Sequence of chain 1.A:
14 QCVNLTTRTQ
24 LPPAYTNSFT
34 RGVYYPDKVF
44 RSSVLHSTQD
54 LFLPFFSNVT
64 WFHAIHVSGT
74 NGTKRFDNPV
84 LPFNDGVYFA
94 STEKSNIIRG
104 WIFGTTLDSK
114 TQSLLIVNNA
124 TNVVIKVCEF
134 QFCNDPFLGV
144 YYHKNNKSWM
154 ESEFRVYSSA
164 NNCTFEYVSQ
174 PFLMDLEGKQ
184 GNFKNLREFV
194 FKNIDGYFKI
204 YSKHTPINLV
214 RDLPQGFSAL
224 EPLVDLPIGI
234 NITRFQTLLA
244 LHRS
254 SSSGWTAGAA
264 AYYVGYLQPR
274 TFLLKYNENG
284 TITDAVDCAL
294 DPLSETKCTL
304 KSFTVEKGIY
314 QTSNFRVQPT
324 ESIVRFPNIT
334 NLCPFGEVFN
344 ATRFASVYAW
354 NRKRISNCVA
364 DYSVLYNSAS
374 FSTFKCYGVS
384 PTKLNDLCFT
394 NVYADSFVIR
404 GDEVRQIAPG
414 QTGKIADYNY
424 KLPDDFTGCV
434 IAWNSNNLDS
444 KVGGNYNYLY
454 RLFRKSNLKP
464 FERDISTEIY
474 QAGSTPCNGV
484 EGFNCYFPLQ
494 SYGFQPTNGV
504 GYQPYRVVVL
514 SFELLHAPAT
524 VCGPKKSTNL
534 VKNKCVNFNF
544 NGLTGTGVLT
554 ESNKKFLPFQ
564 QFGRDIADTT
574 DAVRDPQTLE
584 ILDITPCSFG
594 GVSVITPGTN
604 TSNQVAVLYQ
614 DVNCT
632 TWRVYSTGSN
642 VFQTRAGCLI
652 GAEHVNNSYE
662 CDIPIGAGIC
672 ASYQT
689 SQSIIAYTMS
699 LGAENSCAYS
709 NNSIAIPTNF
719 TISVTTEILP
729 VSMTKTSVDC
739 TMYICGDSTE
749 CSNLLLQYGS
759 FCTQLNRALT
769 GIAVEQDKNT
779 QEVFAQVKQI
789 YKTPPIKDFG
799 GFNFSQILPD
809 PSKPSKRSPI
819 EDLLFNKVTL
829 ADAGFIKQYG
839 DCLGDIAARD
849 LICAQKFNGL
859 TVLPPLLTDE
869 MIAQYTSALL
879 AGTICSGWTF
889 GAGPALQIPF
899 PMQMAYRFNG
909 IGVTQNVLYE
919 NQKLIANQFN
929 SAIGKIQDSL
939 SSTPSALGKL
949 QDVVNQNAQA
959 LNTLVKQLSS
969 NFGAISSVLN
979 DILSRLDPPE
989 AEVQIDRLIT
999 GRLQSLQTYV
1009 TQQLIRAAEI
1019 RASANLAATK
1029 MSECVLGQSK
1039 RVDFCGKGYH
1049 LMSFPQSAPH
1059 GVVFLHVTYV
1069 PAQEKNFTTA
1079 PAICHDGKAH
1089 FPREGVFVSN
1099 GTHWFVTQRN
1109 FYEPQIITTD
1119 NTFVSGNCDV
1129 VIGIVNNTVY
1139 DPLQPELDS

The protein below binds the small molecule below.
Small molecule (SMILES): CC(=O)N[C@@H]1[C@@H](O)[C@H](O)[C@@H](CO)O[C@H]1O

Binding-site contacts:
Ligand atom C2 contacts residue TYR28 of chain 1.A at 4.3 Å (hydrophobic).
Ligand atom O5 contacts residue ASN61 of chain 1.A at 2.5 Å (h-bond).
Ligand atom C8 contacts residue TYR28 of chain 1.A at 3.6 Å (hydrophobic).
Ligand atom N2 contacts residue TYR28 of chain 1.A at 3.7 Å.
Ligand atom C7 contacts residue ASN61 of chain 1.A at 3.6 Å.
Ligand atom C1 contacts residue ASN61 of chain 1.A at 1.5 Å.
Ligand atom N2 contacts residue ASN61 of chain 1.A at 3.0 Å (h-bond).
Ligand atom C3 contacts residue ASN61 of chain 1.A at 3.9 Å.
Ligand atom O7 contacts residue ASN61 of chain 1.A at 3.9 Å.
Ligand atom C5 contacts residue ASN61 of chain 1.A at 3.8 Å.
Ligand atom C4 contacts residue ASN61 of chain 1.A at 4.4 Å.
Ligand atom C2 contacts residue ASN61 of chain 1.A at 2.5 Å.
Ligand atom O6 contacts residue ASN61 of chain 1.A at 4.4 Å.